Binding-site contacts:
Ligand atom C4 contacts residue ASN107 of chain 1.A at 4.2 Å.
Ligand atom C8 contacts residue THR144 of chain 1.A at 3.9 Å.
Ligand atom C6 contacts residue PHE108 of chain 1.A at 4.3 Å (hydrophobic).
Ligand atom C1 contacts residue ASN107 of chain 1.A at 1.4 Å.
Ligand atom C8 contacts residue PHE142 of chain 1.A at 4.3 Å (hydrophobic).
Ligand atom C3 contacts residue ASN107 of chain 1.A at 3.7 Å.
Ligand atom C5 contacts residue ASN107 of chain 1.A at 3.6 Å.
Ligand atom N2 contacts residue ASN107 of chain 1.A at 2.9 Å (h-bond).
Ligand atom O5 contacts residue ASN107 of chain 1.A at 2.4 Å (h-bond).
Ligand atom O7 contacts residue PHE142 of chain 1.A at 3.9 Å.
Ligand atom C2 contacts residue ASN107 of chain 1.A at 2.4 Å.
Ligand atom C8 contacts residue SER143 of chain 1.A at 4.4 Å.
Ligand atom O7 contacts residue ASN107 of chain 1.A at 3.0 Å (h-bond).
Ligand atom C7 contacts residue ASN107 of chain 1.A at 3.2 Å.
Ligand atom C7 contacts residue PHE142 of chain 1.A at 4.2 Å (hydrophobic).

Sequence of chain 1.A:
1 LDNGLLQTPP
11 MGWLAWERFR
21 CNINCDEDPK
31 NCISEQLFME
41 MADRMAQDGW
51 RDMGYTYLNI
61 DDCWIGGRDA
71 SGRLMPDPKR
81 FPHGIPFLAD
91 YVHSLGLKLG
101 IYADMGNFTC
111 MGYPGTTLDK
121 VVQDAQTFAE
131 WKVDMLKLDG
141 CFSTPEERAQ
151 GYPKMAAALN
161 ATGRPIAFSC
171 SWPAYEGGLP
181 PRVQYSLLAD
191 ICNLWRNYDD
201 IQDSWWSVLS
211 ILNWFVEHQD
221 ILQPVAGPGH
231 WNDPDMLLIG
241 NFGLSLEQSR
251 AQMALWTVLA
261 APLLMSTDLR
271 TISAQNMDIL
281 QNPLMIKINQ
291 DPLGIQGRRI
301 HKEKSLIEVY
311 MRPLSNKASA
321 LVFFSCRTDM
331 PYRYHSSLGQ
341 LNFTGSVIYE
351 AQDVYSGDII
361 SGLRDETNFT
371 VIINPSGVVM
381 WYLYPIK

A protein and the small-molecule ligand that binds it are described below.
Small molecule (SMILES): CC(=O)N[C@H]1[C@H](O[C@H]2[C@H](O)[C@@H](NC(C)=O)CO[C@@H]2CO[C@@H]2O[C@@H](C)[C@@H](O)[C@@H](O)[C@@H]2O)O[C@H](CO)[C@@H](O[C@@H]2O[C@H](CO)[C@@H](O)[C@H](O)[C@@H]2O)[C@@H]1O